This small molecule binds to this protein.
Small molecule (SMILES): CC(=O)N[C@H]1[C@@H](O[P](=O)(O)O[P](=O)(O)OC[C@H]2O[C@@H](n3ccc(=O)[nH]c3=O)[C@H](O)[C@@H]2O)O[C@H](CO)[C@@H](O)[C@@H]1O[C@@](C)(OP(=O)(O)O)C(=O)O

Binding-site contacts:
Ligand atom O2 contacts residue PRO121 of chain 1.O at 3.5 Å.
Ligand atom C8 contacts residue ASN23 of chain 1.O at 3.3 Å.
Ligand atom O1 contacts residue PRO121 of chain 1.O at 3.5 Å (h-bond).
Ligand atom O5 contacts residue SER162 of chain 1.O at 3.4 Å.
Ligand atom O9 contacts residue EDO1 of chain 1.TA at 3.0 Å (h-bond).
Ligand atom O11 contacts residue PRO121 of chain 1.O at 3.5 Å.
Ligand atom O1 contacts residue ASP123 of chain 1.O at 3.2 Å (salt-bridge).
Ligand atom O19 contacts residue ALA305 of chain 1.O at 3.2 Å.
Ligand atom C6 contacts residue SER162 of chain 1.O at 3.5 Å.
Ligand atom O6 contacts residue GLY164 of chain 1.O at 3.5 Å (h-bond).
Ligand atom O10 contacts residue ARG120 of chain 1.O at 2.9 Å (salt-bridge).
Ligand atom O1 contacts residue VAL122 of chain 1.O at 3.1 Å.
Ligand atom O19 contacts residue ARG331 of chain 1.O at 2.9 Å (salt-bridge).
Ligand atom C15 contacts residue ILE327 of chain 1.O at 3.2 Å (hydrophobic).
Ligand atom O22 contacts residue PHE328 of chain 1.O at 3.5 Å.
Ligand atom C1 contacts residue ASP123 of chain 1.O at 3.5 Å.
Ligand atom O14 contacts residue ILE327 of chain 1.O at 2.7 Å (h-bond).
Ligand atom O1 contacts residue LEU124 of chain 1.O at 2.7 Å (h-bond).
Ligand atom O18 contacts residue ARG371 of chain 1.O at 2.7 Å (salt-bridge).
Ligand atom O16 contacts residue ARG120 of chain 1.O at 2.9 Å (salt-bridge).
Ligand atom C7 contacts residue ASN23 of chain 1.O at 3.2 Å.
Ligand atom O13 contacts residue LYS22 of chain 1.O at 3.0 Å (salt-bridge).
Ligand atom O12 contacts residue TRP95 of chain 1.O at 3.4 Å.
Ligand atom C14 contacts residue ARG371 of chain 1.O at 3.5 Å.
Ligand atom N1 contacts residue ASP123 of chain 1.O at 2.8 Å (salt-bridge).
Ligand atom O22 contacts residue THR304 of chain 1.O at 3.2 Å.
Ligand atom O9 contacts residue GLY164 of chain 1.O at 3.0 Å (h-bond).
Ligand atom O8 contacts residue ARG120 of chain 1.O at 3.3 Å (salt-bridge).
Ligand atom O19 contacts residue ARG371 of chain 1.O at 3.0 Å (salt-bridge).
Ligand atom C6 contacts residue PRO121 of chain 1.O at 3.4 Å (hydrophobic).
Ligand atom O6 contacts residue SER162 of chain 1.O at 2.8 Å (h-bond).
Ligand atom C19 contacts residue ARG331 of chain 1.O at 3.4 Å.
Ligand atom O15 contacts residue LYS22 of chain 1.O at 2.6 Å (salt-bridge).
Ligand atom O5 contacts residue VAL163 of chain 1.O at 2.8 Å (h-bond).
Ligand atom O12 contacts residue ASN23 of chain 1.O at 3.4 Å.
Ligand atom O18 contacts residue LYS22 of chain 1.O at 3.3 Å (salt-bridge).
Ligand atom O17 contacts residue ARG120 of chain 1.O at 3.5 Å (salt-bridge).
Ligand atom N1 contacts residue PRO121 of chain 1.O at 3.4 Å (h-bond).
Ligand atom C1 contacts residue PRO121 of chain 1.O at 3.1 Å (hydrophobic).
Ligand atom O11 contacts residue ARG120 of chain 1.O at 3.1 Å.

Sequence of chain 1.O:
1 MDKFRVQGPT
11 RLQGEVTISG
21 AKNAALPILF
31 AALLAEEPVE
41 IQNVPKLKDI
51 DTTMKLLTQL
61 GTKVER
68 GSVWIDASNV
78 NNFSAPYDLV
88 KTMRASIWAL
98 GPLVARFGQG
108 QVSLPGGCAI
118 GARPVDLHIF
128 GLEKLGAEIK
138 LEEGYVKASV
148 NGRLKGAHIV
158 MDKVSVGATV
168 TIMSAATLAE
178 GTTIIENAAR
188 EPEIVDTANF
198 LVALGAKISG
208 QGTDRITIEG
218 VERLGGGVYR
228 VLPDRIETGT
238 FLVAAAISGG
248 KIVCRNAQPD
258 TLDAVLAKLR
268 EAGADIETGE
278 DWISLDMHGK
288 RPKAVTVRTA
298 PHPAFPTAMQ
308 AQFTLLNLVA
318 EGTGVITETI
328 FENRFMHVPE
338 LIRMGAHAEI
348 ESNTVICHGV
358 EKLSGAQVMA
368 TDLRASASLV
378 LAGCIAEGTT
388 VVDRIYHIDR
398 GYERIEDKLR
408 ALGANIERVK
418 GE